A protein and the small-molecule ligand that binds it are described below.
Small molecule (SMILES): CC(=O)N[C@@H]1[C@@H](O)[C@H](O)[C@@H](CO)O[C@H]1O

Sequence of chain 2.A:
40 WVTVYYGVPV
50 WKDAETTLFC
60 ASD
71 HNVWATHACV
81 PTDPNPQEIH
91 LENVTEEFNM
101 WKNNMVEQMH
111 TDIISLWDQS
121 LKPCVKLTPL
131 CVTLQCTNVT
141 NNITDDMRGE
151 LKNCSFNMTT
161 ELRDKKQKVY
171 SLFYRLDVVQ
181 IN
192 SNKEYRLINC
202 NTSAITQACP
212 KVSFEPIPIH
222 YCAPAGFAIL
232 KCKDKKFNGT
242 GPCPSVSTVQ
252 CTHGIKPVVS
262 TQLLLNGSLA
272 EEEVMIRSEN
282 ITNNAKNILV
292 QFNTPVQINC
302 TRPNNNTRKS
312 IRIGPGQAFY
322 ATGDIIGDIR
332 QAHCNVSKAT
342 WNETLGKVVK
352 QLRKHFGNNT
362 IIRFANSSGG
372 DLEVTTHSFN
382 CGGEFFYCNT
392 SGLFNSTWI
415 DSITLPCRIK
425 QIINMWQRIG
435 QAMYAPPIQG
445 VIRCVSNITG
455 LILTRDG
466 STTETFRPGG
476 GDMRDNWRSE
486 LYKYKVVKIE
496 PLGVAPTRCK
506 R

Binding-site contacts:
Ligand atom C1 contacts residue ASN359 of chain 2.A at 1.4 Å.
Ligand atom N2 contacts residue ASN359 of chain 2.A at 2.8 Å (h-bond).
Ligand atom C8 contacts residue ASN360 of chain 2.A at 3.8 Å.
Ligand atom C8 contacts residue ASN359 of chain 2.A at 3.7 Å.
Ligand atom C5 contacts residue ASN359 of chain 2.A at 3.7 Å.
Ligand atom C7 contacts residue ASN359 of chain 2.A at 3.4 Å.
Ligand atom O5 contacts residue ASN359 of chain 2.A at 2.4 Å (h-bond).
Ligand atom C2 contacts residue ASN359 of chain 2.A at 2.4 Å.
Ligand atom C4 contacts residue ASN359 of chain 2.A at 4.1 Å.
Ligand atom C3 contacts residue ASN359 of chain 2.A at 3.7 Å.
Ligand atom O7 contacts residue ASN359 of chain 2.A at 3.7 Å.